Binding-site contacts:
Ligand atom C3 contacts residue ASN14 of chain 1.A at 3.6 Å.
Ligand atom C4 contacts residue ASN14 of chain 1.A at 4.1 Å.
Ligand atom C7 contacts residue ASN14 of chain 1.A at 3.1 Å.
Ligand atom C8 contacts residue THR16 of chain 1.A at 3.9 Å.
Ligand atom N2 contacts residue ASN14 of chain 1.A at 2.7 Å (h-bond).
Ligand atom C8 contacts residue ASN14 of chain 1.A at 3.4 Å.
Ligand atom C2 contacts residue ASN14 of chain 1.A at 2.2 Å.
Ligand atom C5 contacts residue ASN14 of chain 1.A at 3.7 Å.
Ligand atom O5 contacts residue ASN14 of chain 1.A at 2.4 Å (h-bond).
Ligand atom C8 contacts residue ASN30 of chain 1.A at 4.2 Å.
Ligand atom C8 contacts residue THR29 of chain 1.A at 3.5 Å.
Ligand atom O7 contacts residue ASN14 of chain 1.A at 3.1 Å (h-bond).
Ligand atom C1 contacts residue ASN14 of chain 1.A at 1.4 Å.

A small-molecule ligand and the protein it binds are described below.
Small molecule (SMILES): CC(=O)N[C@@H]1[C@@H](O)[C@H](O)[C@@H](CO)O[C@H]1O

Sequence of chain 1.A:
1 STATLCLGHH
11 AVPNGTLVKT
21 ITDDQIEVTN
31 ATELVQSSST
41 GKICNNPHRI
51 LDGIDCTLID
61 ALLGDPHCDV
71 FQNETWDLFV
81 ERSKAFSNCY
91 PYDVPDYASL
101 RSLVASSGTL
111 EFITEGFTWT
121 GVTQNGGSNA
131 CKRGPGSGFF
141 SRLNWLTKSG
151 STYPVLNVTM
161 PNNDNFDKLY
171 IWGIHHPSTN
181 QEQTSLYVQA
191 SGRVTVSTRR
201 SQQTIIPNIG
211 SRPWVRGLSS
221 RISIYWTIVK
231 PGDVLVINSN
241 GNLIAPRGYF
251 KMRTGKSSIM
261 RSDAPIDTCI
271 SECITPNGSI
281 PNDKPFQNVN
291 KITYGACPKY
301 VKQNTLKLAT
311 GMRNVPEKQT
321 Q